Binding-site contacts:
Ligand atom C2 contacts residue LEU108 of chain 14.E at 3.5 Å (hydrophobic).
Ligand atom C8 contacts residue ASN44 of chain 14.E at 4.5 Å.
Ligand atom O7 contacts residue ASN44 of chain 14.E at 3.7 Å.
Ligand atom C1 contacts residue LEU108 of chain 14.E at 3.9 Å (hydrophobic).
Ligand atom O3 contacts residue LEU108 of chain 14.E at 4.0 Å.
Ligand atom C8 contacts residue LEU108 of chain 14.E at 3.7 Å (hydrophobic).
Ligand atom C6 contacts residue GLU55 of chain 28.E at 3.5 Å.
Ligand atom C7 contacts residue LEU108 of chain 14.E at 3.6 Å (hydrophobic).
Ligand atom C2 contacts residue ASN44 of chain 14.E at 2.5 Å.
Ligand atom C8 contacts residue THR146 of chain 14.E at 4.1 Å.
Ligand atom C4 contacts residue ASN44 of chain 14.E at 4.3 Å.
Ligand atom C1 contacts residue ASN44 of chain 14.E at 1.4 Å.
Ligand atom O5 contacts residue ASN44 of chain 14.E at 2.4 Å (h-bond).
Ligand atom C8 contacts residue ILE109 of chain 14.E at 3.8 Å (hydrophobic).
Ligand atom N2 contacts residue ILE109 of chain 14.E at 4.5 Å.
Ligand atom C5 contacts residue ARG110 of chain 14.E at 4.4 Å.
Ligand atom C7 contacts residue ASN44 of chain 14.E at 3.4 Å.
Ligand atom N2 contacts residue ASN44 of chain 14.E at 2.9 Å (h-bond).
Ligand atom C3 contacts residue ASN44 of chain 14.E at 3.8 Å.
Ligand atom O6 contacts residue VAL45 of chain 14.E at 3.9 Å.
Ligand atom C3 contacts residue LEU108 of chain 14.E at 3.5 Å (hydrophobic).
Ligand atom O6 contacts residue GLU55 of chain 28.E at 3.7 Å.
Ligand atom C5 contacts residue ASN44 of chain 14.E at 3.7 Å.
Ligand atom C8 contacts residue VAL62 of chain 14.E at 3.8 Å (hydrophobic).
Ligand atom C6 contacts residue ARG110 of chain 14.E at 3.5 Å.
Ligand atom O7 contacts residue THR146 of chain 14.E at 3.3 Å.
Ligand atom N2 contacts residue LEU108 of chain 14.E at 2.7 Å (h-bond).
Ligand atom O7 contacts residue LEU108 of chain 14.E at 3.7 Å.
Ligand atom O6 contacts residue ARG110 of chain 14.E at 2.9 Å (salt-bridge).
Ligand atom C7 contacts residue THR146 of chain 14.E at 4.2 Å.

Sequence of chain 28.E:
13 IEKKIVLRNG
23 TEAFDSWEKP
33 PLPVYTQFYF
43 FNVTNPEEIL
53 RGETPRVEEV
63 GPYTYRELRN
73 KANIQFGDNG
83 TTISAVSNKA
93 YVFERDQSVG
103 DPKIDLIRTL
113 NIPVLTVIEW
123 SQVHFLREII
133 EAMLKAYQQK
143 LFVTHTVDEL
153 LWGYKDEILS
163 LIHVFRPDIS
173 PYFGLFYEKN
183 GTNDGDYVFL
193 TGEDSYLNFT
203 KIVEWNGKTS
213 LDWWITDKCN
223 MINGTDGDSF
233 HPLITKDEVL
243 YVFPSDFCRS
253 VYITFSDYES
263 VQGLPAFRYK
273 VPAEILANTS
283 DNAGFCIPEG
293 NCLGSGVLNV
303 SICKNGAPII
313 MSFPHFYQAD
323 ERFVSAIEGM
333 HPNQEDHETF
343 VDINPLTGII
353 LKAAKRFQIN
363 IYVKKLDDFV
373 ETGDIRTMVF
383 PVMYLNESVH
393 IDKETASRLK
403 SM

Sequence of chain 14.E:
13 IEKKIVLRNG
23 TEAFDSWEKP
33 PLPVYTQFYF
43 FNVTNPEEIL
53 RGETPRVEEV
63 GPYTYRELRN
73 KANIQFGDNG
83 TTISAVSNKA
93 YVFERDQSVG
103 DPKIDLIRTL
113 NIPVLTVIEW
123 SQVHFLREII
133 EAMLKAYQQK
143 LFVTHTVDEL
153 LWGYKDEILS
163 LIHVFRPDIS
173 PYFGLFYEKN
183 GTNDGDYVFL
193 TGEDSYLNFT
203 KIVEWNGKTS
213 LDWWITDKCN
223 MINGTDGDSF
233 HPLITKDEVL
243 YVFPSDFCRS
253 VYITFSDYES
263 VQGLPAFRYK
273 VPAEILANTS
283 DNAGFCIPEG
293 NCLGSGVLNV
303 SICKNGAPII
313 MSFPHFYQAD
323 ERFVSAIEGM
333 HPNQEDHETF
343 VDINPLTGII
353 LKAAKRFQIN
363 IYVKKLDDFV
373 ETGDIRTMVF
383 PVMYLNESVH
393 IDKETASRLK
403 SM

A small-molecule ligand and the protein it binds are described below.
Small molecule (SMILES): CC(=O)N[C@H]1[C@H](O[C@H]2[C@H](O)[C@@H](NC(C)=O)CO[C@@H]2CO)O[C@H](CO)[C@@H](O[C@@H]2O[C@H](CO)[C@@H](O)[C@H](O[C@H]3O[C@H](CO)[C@@H](O)[C@H](O)[C@@H]3O)[C@@H]2O)[C@@H]1O